The protein below binds the small molecule below.
Small molecule (SMILES): CC(C)C[C@H](NC(=O)[C@H](C)NC(=O)CNC(=O)[C@@H](N)Cc1ccccc1)C(=O)N[C@@H](CC(C)C)C(=O)N[C@@H](C)C(=O)O

Sequence of chain 59.B:
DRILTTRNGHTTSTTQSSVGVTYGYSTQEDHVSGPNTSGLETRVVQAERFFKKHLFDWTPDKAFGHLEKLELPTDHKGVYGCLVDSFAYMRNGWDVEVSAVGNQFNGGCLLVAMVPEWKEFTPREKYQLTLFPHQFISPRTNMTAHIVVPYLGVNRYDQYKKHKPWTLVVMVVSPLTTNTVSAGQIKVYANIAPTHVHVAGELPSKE

Binding-site contacts:
Ligand atom CD2 contacts residue ASP106 of chain 59.B at 4.1 Å.
Ligand atom C contacts residue ARG18 of chain 59.B at 4.1 Å.
Ligand atom C contacts residue ILE14 of chain 59.B at 4.2 Å (hydrophobic).
Ligand atom O contacts residue ILE14 of chain 59.B at 3.1 Å.
Ligand atom CA contacts residue ASP12 of chain 59.B at 3.7 Å.
Ligand atom O contacts residue ARG18 of chain 59.B at 3.6 Å (salt-bridge).
Ligand atom CD2 contacts residue VAL32 of chain 59.B at 3.9 Å (hydrophobic).
Ligand atom CB contacts residue ILE14 of chain 59.B at 4.1 Å (hydrophobic).
Ligand atom N contacts residue ASP12 of chain 59.B at 4.1 Å.
Ligand atom CG contacts residue THR17 of chain 59.B at 4.3 Å.
Ligand atom CB contacts residue THR17 of chain 59.B at 4.0 Å.
Ligand atom C contacts residue THR16 of chain 59.B at 4.2 Å.
Ligand atom CE1 contacts residue ASP12 of chain 59.B at 3.5 Å.
Ligand atom C contacts residue ARG18 of chain 59.B at 3.8 Å.
Ligand atom CB contacts residue LEU15 of chain 59.B at 4.1 Å (hydrophobic).
Ligand atom CD2 contacts residue THR17 of chain 59.B at 3.7 Å.
Ligand atom CD1 contacts residue TYR34 of chain 59.B at 3.0 Å (hydrophobic).
Ligand atom CA contacts residue THR16 of chain 59.B at 3.6 Å.
Ligand atom CA contacts residue ILE14 of chain 59.B at 4.0 Å (hydrophobic).
Ligand atom CG contacts residue THR16 of chain 59.B at 4.0 Å.
Ligand atom C contacts residue ILE14 of chain 59.B at 3.4 Å (hydrophobic).
Ligand atom CA contacts residue ARG18 of chain 59.B at 3.8 Å.
Ligand atom O contacts residue ILE14 of chain 59.B at 3.5 Å (h-bond).
Ligand atom N contacts residue THR16 of chain 59.B at 2.9 Å (h-bond).
Ligand atom O contacts residue THR16 of chain 59.B at 3.1 Å (h-bond).
Ligand atom O contacts residue ARG18 of chain 59.B at 3.0 Å (salt-bridge).
Ligand atom CD1 contacts residue ILE14 of chain 59.B at 3.6 Å (hydrophobic).
Ligand atom CD1 contacts residue ASP12 of chain 59.B at 3.8 Å.
Ligand atom N contacts residue ILE14 of chain 59.B at 3.0 Å (h-bond).
Ligand atom CA contacts residue ILE14 of chain 59.B at 3.3 Å (hydrophobic).
Ligand atom C contacts residue ILE14 of chain 59.B at 3.6 Å (hydrophobic).
Ligand atom CB contacts residue THR16 of chain 59.B at 4.2 Å.
Ligand atom CD1 contacts residue THR16 of chain 59.B at 3.1 Å.
Ligand atom CD2 contacts residue HIS157 of chain 59.B at 3.7 Å.
Ligand atom O contacts residue LEU15 of chain 59.B at 3.5 Å.
Ligand atom C contacts residue THR16 of chain 59.B at 3.7 Å.
Ligand atom CG contacts residue ILE14 of chain 59.B at 4.2 Å (hydrophobic).
Ligand atom O contacts residue THR17 of chain 59.B at 3.8 Å.
Ligand atom CB contacts residue ARG18 of chain 59.B at 4.2 Å.
Ligand atom N contacts residue ILE14 of chain 59.B at 3.5 Å.